Sequence of chain 1.C:
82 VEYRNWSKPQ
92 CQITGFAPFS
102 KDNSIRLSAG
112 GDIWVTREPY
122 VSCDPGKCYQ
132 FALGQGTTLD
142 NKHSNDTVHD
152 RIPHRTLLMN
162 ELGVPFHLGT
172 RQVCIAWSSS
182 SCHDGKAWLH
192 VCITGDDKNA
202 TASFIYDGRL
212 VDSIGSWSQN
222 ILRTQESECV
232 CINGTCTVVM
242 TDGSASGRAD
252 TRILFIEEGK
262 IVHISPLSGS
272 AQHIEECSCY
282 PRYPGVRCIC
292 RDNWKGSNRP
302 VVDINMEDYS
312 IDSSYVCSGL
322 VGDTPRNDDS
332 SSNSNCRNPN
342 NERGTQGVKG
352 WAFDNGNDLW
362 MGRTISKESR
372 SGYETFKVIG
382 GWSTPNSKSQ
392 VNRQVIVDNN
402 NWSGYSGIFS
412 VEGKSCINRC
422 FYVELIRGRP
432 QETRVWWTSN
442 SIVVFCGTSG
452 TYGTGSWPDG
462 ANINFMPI

Binding-site contacts:
Ligand atom C3 contacts residue ASN146 of chain 1.C at 3.7 Å.
Ligand atom C7 contacts residue TRP437 of chain 1.C at 3.9 Å (hydrophobic).
Ligand atom C8 contacts residue ILE469 of chain 1.C at 3.7 Å (hydrophobic).
Ligand atom N2 contacts residue ASN146 of chain 1.C at 2.8 Å (h-bond).
Ligand atom C3 contacts residue TRP437 of chain 1.C at 3.8 Å (hydrophobic).
Ligand atom O3 contacts residue TRP437 of chain 1.C at 4.3 Å.
Ligand atom N2 contacts residue TRP437 of chain 1.C at 3.3 Å.
Ligand atom C7 contacts residue ASN146 of chain 1.C at 3.4 Å.
Ligand atom C2 contacts residue ASN146 of chain 1.C at 2.4 Å.
Ligand atom O7 contacts residue TRP437 of chain 1.C at 3.9 Å.
Ligand atom C1 contacts residue ASN146 of chain 1.C at 1.4 Å.
Ligand atom C8 contacts residue TRP437 of chain 1.C at 3.4 Å (hydrophobic).
Ligand atom C5 contacts residue ASN146 of chain 1.C at 3.6 Å.
Ligand atom O7 contacts residue ASN146 of chain 1.C at 3.5 Å (h-bond).
Ligand atom C4 contacts residue ASN146 of chain 1.C at 4.2 Å.
Ligand atom C2 contacts residue TRP437 of chain 1.C at 4.1 Å (hydrophobic).
Ligand atom O5 contacts residue ASN146 of chain 1.C at 2.4 Å (h-bond).
Ligand atom C1 contacts residue TRP437 of chain 1.C at 3.9 Å (hydrophobic).
Ligand atom C4 contacts residue TRP437 of chain 1.C at 4.4 Å (hydrophobic).
Ligand atom O4 contacts residue TRP437 of chain 1.C at 3.8 Å.
Ligand atom C5 contacts residue TRP437 of chain 1.C at 4.2 Å (hydrophobic).

A protein and the small-molecule ligand that binds it are described below.
Small molecule (SMILES): CC(=O)N[C@H]1[C@H](O[C@H]2[C@H](O)[C@@H](NC(C)=O)CO[C@@H]2CO)O[C@H](CO)[C@@H](O)[C@@H]1O